A protein and the small-molecule ligand that binds it are described below.
Small molecule (SMILES): CC(C)[C@H](NC(=O)CCC(=O)O)C(=O)N1CCC[C@H]1C(=O)N[C@@H](CCCCN)P(=O)(O)O

Binding-site contacts:
Ligand atom CB1 contacts residue HIS44 of chain 1.A at 3.2 Å.
Ligand atom CG1 contacts residue SER200 of chain 1.A at 3.6 Å.
Ligand atom O2P contacts residue ASP180 of chain 1.A at 3.4 Å (salt-bridge).
Ligand atom O4 contacts residue ILE85 of chain 1.A at 3.7 Å.
Ligand atom O2P contacts residue PHE177 of chain 1.A at 3.7 Å.
Ligand atom CA1 contacts residue TYR197 of chain 1.A at 3.6 Å (hydrophobic).
Ligand atom O1 contacts residue LYS199 of chain 1.A at 3.5 Å.
Ligand atom CE contacts residue GLU206 of chain 1.A at 3.7 Å.
Ligand atom C3 contacts residue GLY198 of chain 1.A at 3.0 Å.
Ligand atom P contacts residue HIS44 of chain 1.A at 3.4 Å.
Ligand atom CA2 contacts residue SER181 of chain 1.A at 2.6 Å.
Ligand atom CB2 contacts residue SER196 of chain 1.A at 3.9 Å.
Ligand atom CD1 contacts residue GLU206 of chain 1.A at 3.8 Å.
Ligand atom N1 contacts residue TYR197 of chain 1.A at 3.6 Å.
Ligand atom CA2 contacts residue SER196 of chain 1.A at 3.7 Å.
Ligand atom O1P contacts residue HIS44 of chain 1.A at 2.8 Å (h-bond).
Ligand atom O2 contacts residue PHE156 of chain 1.A at 3.8 Å.
Ligand atom O2P contacts residue GLY179 of chain 1.A at 2.7 Å (h-bond).
Ligand atom C2 contacts residue GLY198 of chain 1.A at 3.4 Å.
Ligand atom CE contacts residue ALA176 of chain 1.A at 3.6 Å (hydrophobic).
Ligand atom P contacts residue SER181 of chain 1.A at 1.6 Å.
Ligand atom C5 contacts residue HIS44 of chain 1.A at 3.9 Å.
Ligand atom NZ contacts residue ALA176 of chain 1.A at 2.9 Å (h-bond).
Ligand atom CA1 contacts residue SER196 of chain 1.A at 3.2 Å.
Ligand atom N2 contacts residue SER196 of chain 1.A at 2.9 Å (h-bond).
Ligand atom CB2 contacts residue PHE177 of chain 1.A at 3.7 Å (hydrophobic).
Ligand atom C5 contacts residue SER196 of chain 1.A at 3.5 Å.
Ligand atom NZ contacts residue GLU206 of chain 1.A at 2.7 Å (salt-bridge).
Ligand atom CB2 contacts residue SER181 of chain 1.A at 3.0 Å.
Ligand atom N contacts residue GLY198 of chain 1.A at 2.9 Å (h-bond).
Ligand atom N2 contacts residue SER181 of chain 1.A at 2.8 Å (h-bond).
Ligand atom O2P contacts residue LYS178 of chain 1.A at 3.7 Å.
Ligand atom O contacts residue TYR197 of chain 1.A at 3.1 Å.
Ligand atom C4 contacts residue GLY198 of chain 1.A at 3.3 Å.
Ligand atom O contacts residue GLY198 of chain 1.A at 3.5 Å (h-bond).
Ligand atom N2 contacts residue HIS44 of chain 1.A at 3.7 Å.
Ligand atom CD1 contacts residue ALA176 of chain 1.A at 3.6 Å (hydrophobic).
Ligand atom O2P contacts residue SER181 of chain 1.A at 2.8 Å (h-bond).
Ligand atom O1P contacts residue SER181 of chain 1.A at 2.7 Å (h-bond).
Ligand atom C1 contacts residue LYS199 of chain 1.A at 3.9 Å.

Sequence of chain 1.A:
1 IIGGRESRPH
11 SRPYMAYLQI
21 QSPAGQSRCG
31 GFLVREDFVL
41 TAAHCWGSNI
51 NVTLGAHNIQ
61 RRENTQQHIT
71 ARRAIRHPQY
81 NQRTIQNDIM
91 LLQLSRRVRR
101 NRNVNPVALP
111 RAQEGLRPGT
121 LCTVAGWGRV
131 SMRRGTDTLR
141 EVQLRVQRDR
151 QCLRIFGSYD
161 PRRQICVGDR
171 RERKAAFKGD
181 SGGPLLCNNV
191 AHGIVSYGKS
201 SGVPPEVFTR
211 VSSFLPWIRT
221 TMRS